This protein binds this small molecule.
Small molecule (SMILES): O=P(O)(O)NCCc1c[nH]c2ccccc12

Sequence of chain 1.A:
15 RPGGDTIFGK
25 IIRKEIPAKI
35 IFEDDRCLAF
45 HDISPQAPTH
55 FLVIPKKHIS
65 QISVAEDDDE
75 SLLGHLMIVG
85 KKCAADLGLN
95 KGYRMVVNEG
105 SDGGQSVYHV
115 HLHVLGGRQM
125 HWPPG

Binding-site contacts:
Ligand atom O1 contacts residue SER110 of chain 1.A at 2.7 Å (h-bond).
Ligand atom C15 contacts residue PHE22 of chain 1.A at 4.2 Å (hydrophobic).
Ligand atom O2 contacts residue ASN102 of chain 1.A at 2.9 Å (h-bond).
Ligand atom O1 contacts residue HIS115 of chain 1.A at 2.6 Å (h-bond).
Ligand atom C13 contacts residue ASP46 of chain 1.A at 3.9 Å.
Ligand atom P1 contacts residue SER110 of chain 1.A at 4.1 Å.
Ligand atom C14 contacts residue ILE47 of chain 1.A at 3.6 Å (hydrophobic).
Ligand atom C5 contacts residue PHE22 of chain 1.A at 4.0 Å (hydrophobic).
Ligand atom C5 contacts residue SER110 of chain 1.A at 3.6 Å.
Ligand atom C13 contacts residue LEU56 of chain 1.A at 4.2 Å (hydrophobic).
Ligand atom N4 contacts residue SER110 of chain 1.A at 3.9 Å.
Ligand atom C11 contacts residue PHE22 of chain 1.A at 3.6 Å (hydrophobic).
Ligand atom C7 contacts residue PHE22 of chain 1.A at 3.7 Å (hydrophobic).
Ligand atom C6 contacts residue PHE22 of chain 1.A at 4.0 Å (hydrophobic).
Ligand atom O1 contacts residue GLN109 of chain 1.A at 3.6 Å.
Ligand atom C8 contacts residue VAL111 of chain 1.A at 3.7 Å (hydrophobic).
Ligand atom C12 contacts residue LEU56 of chain 1.A at 3.5 Å (hydrophobic).
Ligand atom N4 contacts residue HIS117 of chain 1.A at 3.5 Å (h-bond).
Ligand atom C12 contacts residue PHE22 of chain 1.A at 3.8 Å (hydrophobic).
Ligand atom O2 contacts residue HIS115 of chain 1.A at 2.6 Å (h-bond).
Ligand atom C6 contacts residue ASP46 of chain 1.A at 3.7 Å.
Ligand atom O2 contacts residue HIS117 of chain 1.A at 2.8 Å (h-bond).
Ligand atom C10 contacts residue PHE22 of chain 1.A at 3.9 Å (hydrophobic).
Ligand atom C10 contacts residue ILE47 of chain 1.A at 4.0 Å (hydrophobic).
Ligand atom N9 contacts residue ILE21 of chain 1.A at 3.1 Å.
Ligand atom C13 contacts residue HIS45 of chain 1.A at 3.9 Å.
Ligand atom C15 contacts residue ILE47 of chain 1.A at 3.5 Å (hydrophobic).
Ligand atom C13 contacts residue PHE22 of chain 1.A at 4.1 Å (hydrophobic).
Ligand atom C13 contacts residue PHE44 of chain 1.A at 3.7 Å (hydrophobic).
Ligand atom C12 contacts residue ASP46 of chain 1.A at 3.7 Å.
Ligand atom C5 contacts residue HIS115 of chain 1.A at 3.4 Å.
Ligand atom N4 contacts residue HIS115 of chain 1.A at 2.8 Å (h-bond).
Ligand atom C15 contacts residue ILE21 of chain 1.A at 3.8 Å (hydrophobic).
Ligand atom C10 contacts residue ILE21 of chain 1.A at 3.5 Å (hydrophobic).
Ligand atom P1 contacts residue HIS115 of chain 1.A at 1.8 Å.
Ligand atom C8 contacts residue ILE21 of chain 1.A at 4.0 Å (hydrophobic).
Ligand atom P1 contacts residue HIS117 of chain 1.A at 3.6 Å.
Ligand atom C13 contacts residue ILE47 of chain 1.A at 3.8 Å (hydrophobic).
Ligand atom C5 contacts residue VAL111 of chain 1.A at 4.0 Å (hydrophobic).
Ligand atom O1 contacts residue VAL111 of chain 1.A at 3.0 Å (h-bond).